A small-molecule ligand and the protein it binds are described below.
Small molecule (SMILES): C=C1/C(=C\C=C2/CCC[C@]3(C)[C@@H]([C@H](C)CCCC(C)(C)O)CC[C@@H]23)C[C@@H](O)[C@H](CCC)[C@@H]1O

Binding-site contacts:
Ligand atom C1 contacts residue ARG110 of chain 1.A at 3.7 Å.
Ligand atom C1 contacts residue SER73 of chain 1.A at 3.7 Å.
Ligand atom O3 contacts residue SER114 of chain 1.A at 2.8 Å (h-bond).
Ligand atom C30 contacts residue ASP31 of chain 1.A at 3.7 Å.
Ligand atom C3 contacts residue TYR30 of chain 1.A at 3.5 Å (hydrophobic).
Ligand atom C24 contacts residue VAL70 of chain 1.A at 3.8 Å (hydrophobic).
Ligand atom O25 contacts residue HIS233 of chain 1.A at 2.8 Å (h-bond).
Ligand atom C23 contacts residue HIS141 of chain 1.A at 3.5 Å.
Ligand atom C4 contacts residue SER114 of chain 1.A at 3.5 Å.
Ligand atom C26 contacts residue HIS141 of chain 1.A at 3.8 Å.
Ligand atom C19 contacts residue LEU69 of chain 1.A at 3.7 Å (hydrophobic).
Ligand atom C26 contacts residue LEU63 of chain 1.A at 3.5 Å (hydrophobic).
Ligand atom C6 contacts residue SER111 of chain 1.A at 3.5 Å.
Ligand atom C29 contacts residue TYR34 of chain 1.A at 3.7 Å (hydrophobic).
Ligand atom C21 contacts residue LEU145 of chain 1.A at 3.7 Å (hydrophobic).
Ligand atom C5 contacts residue SER111 of chain 1.A at 3.8 Å.
Ligand atom O25 contacts residue HIS141 of chain 1.A at 2.7 Å (h-bond).
Ligand atom C24 contacts residue HIS233 of chain 1.A at 3.6 Å.
Ligand atom C30 contacts residue TYR30 of chain 1.A at 3.8 Å (hydrophobic).
Ligand atom O1 contacts residue ARG110 of chain 1.A at 2.9 Å (salt-bridge).
Ligand atom C18 contacts residue VAL70 of chain 1.A at 3.6 Å (hydrophobic).
Ligand atom C3 contacts residue SER114 of chain 1.A at 3.6 Å.
Ligand atom C29 contacts residue PHE37 of chain 1.A at 3.8 Å (hydrophobic).
Ligand atom C27 contacts residue VAL254 of chain 1.A at 3.9 Å (hydrophobic).
Ligand atom C25 contacts residue HIS141 of chain 1.A at 3.7 Å.
Ligand atom C2 contacts residue TYR30 of chain 1.A at 3.7 Å (hydrophobic).
Ligand atom C7 contacts residue SER111 of chain 1.A at 3.3 Å.
Ligand atom C30 contacts residue TYR34 of chain 1.A at 3.8 Å (hydrophobic).
Ligand atom O3 contacts residue SER111 of chain 1.A at 3.4 Å.
Ligand atom C9 contacts residue TRP122 of chain 1.A at 3.4 Å (hydrophobic).
Ligand atom C10 contacts residue SER73 of chain 1.A at 3.7 Å.
Ligand atom C4 contacts residue CYS124 of chain 1.A at 3.6 Å (hydrophobic).
Ligand atom C6 contacts residue TRP122 of chain 1.A at 3.9 Å (hydrophobic).
Ligand atom O1 contacts residue SER73 of chain 1.A at 2.8 Å (h-bond).
Ligand atom O3 contacts residue TYR30 of chain 1.A at 2.8 Å (h-bond).
Ligand atom C12 contacts residue VAL136 of chain 1.A at 3.7 Å (hydrophobic).
Ligand atom C25 contacts residue HIS233 of chain 1.A at 3.6 Å.
Ligand atom C19 contacts residue ILE107 of chain 1.A at 3.8 Å (hydrophobic).
Ligand atom C28 contacts residue SER73 of chain 1.A at 3.6 Å.
Ligand atom C19 contacts residue SER73 of chain 1.A at 3.1 Å.

Sequence of chain 1.A:
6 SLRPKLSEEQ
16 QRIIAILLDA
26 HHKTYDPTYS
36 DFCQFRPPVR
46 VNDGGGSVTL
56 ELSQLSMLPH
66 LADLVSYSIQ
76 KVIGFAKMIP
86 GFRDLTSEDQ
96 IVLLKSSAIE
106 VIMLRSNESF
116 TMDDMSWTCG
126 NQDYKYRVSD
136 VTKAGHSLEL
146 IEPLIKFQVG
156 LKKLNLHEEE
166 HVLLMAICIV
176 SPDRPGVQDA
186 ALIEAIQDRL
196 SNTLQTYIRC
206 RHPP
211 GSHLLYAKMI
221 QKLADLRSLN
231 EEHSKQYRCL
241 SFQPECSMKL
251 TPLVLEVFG